Sequence of chain 1.D:
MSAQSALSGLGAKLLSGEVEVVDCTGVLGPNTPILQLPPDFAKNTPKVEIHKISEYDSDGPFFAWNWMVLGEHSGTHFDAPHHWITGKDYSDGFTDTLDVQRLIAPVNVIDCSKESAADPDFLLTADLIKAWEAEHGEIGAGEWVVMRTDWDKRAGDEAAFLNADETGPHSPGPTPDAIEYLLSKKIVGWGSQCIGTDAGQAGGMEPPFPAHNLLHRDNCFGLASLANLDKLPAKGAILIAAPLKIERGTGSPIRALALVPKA

Sequence of chain 1.C:
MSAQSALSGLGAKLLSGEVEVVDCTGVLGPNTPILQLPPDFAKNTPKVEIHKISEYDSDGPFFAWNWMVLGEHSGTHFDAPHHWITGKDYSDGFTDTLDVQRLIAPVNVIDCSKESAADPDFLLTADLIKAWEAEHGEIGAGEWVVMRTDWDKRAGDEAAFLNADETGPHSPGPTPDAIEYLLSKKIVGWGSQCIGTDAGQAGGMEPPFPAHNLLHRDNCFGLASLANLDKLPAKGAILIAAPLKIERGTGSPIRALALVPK

This protein binds this small molecule.
Small molecule (SMILES): O=C(O)C(=O)c1ccccc1S

Binding-site contacts:
Ligand atom O08 contacts residue HIS212 of chain 1.D at 3.1 Å (h-bond).
Ligand atom C04 contacts residue LEU35 of chain 1.D at 3.6 Å (hydrophobic).
Ligand atom C05 contacts residue HIS83 of chain 1.D at 3.8 Å.
Ligand atom C09 contacts residue HIS212 of chain 1.D at 3.6 Å.
Ligand atom O11 contacts residue HIS73 of chain 1.D at 3.2 Å (h-bond).
Ligand atom C01 contacts residue PHE63 of chain 1.C at 3.8 Å (hydrophobic).
Ligand atom C09 contacts residue HIS73 of chain 1.D at 3.5 Å.
Ligand atom C01 contacts residue LEU35 of chain 1.D at 3.9 Å (hydrophobic).
Ligand atom C06 contacts residue TRP65 of chain 1.C at 3.6 Å (hydrophobic).
Ligand atom C03 contacts residue TRP84 of chain 1.D at 4.0 Å (hydrophobic).
Ligand atom O11 contacts residue HIS77 of chain 1.D at 3.3 Å (h-bond).
Ligand atom S12 contacts residue HIS212 of chain 1.D at 3.5 Å.
Ligand atom C02 contacts residue LEU37 of chain 1.D at 4.0 Å (hydrophobic).
Ligand atom C02 contacts residue PHE63 of chain 1.C at 3.8 Å (hydrophobic).
Ligand atom O10 contacts residue MN1 of chain 1.AA at 1.9 Å.
Ligand atom O10 contacts residue HIS73 of chain 1.D at 3.3 Å (h-bond).
Ligand atom O08 contacts residue GLY196 of chain 1.D at 3.4 Å.
Ligand atom C09 contacts residue MN1 of chain 1.AA at 2.2 Å.
Ligand atom C05 contacts residue LEU35 of chain 1.D at 3.5 Å (hydrophobic).
Ligand atom C09 contacts residue HIS83 of chain 1.D at 3.2 Å.
Ligand atom O10 contacts residue HIS83 of chain 1.D at 2.4 Å (h-bond).
Ligand atom C02 contacts residue LEU35 of chain 1.D at 4.0 Å (hydrophobic).
Ligand atom C06 contacts residue LEU35 of chain 1.D at 3.6 Å (hydrophobic).
Ligand atom C05 contacts residue HIS212 of chain 1.D at 3.8 Å.
Ligand atom C06 contacts residue HIS83 of chain 1.D at 3.4 Å.
Ligand atom O10 contacts residue HIS77 of chain 1.D at 4.0 Å.
Ligand atom C07 contacts residue HIS212 of chain 1.D at 3.2 Å.
Ligand atom C01 contacts residue HIS83 of chain 1.D at 3.9 Å.
Ligand atom C03 contacts residue LEU35 of chain 1.D at 3.9 Å (hydrophobic).
Ligand atom C04 contacts residue HIS212 of chain 1.D at 4.1 Å.
Ligand atom C09 contacts residue HIS77 of chain 1.D at 3.9 Å.
Ligand atom O11 contacts residue MN1 of chain 1.AA at 2.1 Å.
Ligand atom C01 contacts residue TRP65 of chain 1.C at 3.6 Å (hydrophobic).
Ligand atom C07 contacts residue LEU35 of chain 1.D at 4.0 Å (hydrophobic).
Ligand atom O11 contacts residue HIS83 of chain 1.D at 4.0 Å.
Ligand atom C07 contacts residue HIS83 of chain 1.D at 3.8 Å.
Ligand atom C09 contacts residue ASP79 of chain 1.D at 3.8 Å.
Ligand atom C07 contacts residue MN1 of chain 1.AA at 3.6 Å.
Ligand atom O10 contacts residue ASP79 of chain 1.D at 2.9 Å (salt-bridge).
Ligand atom O10 contacts residue HIS212 of chain 1.D at 3.1 Å (h-bond).